This protein binds this small molecule.
Small molecule (SMILES): CC(=O)N[C@H]1[C@H](O[C@H]2[C@H](O)[C@@H](NC(C)=O)CO[C@@H]2CO)O[C@H](CO)[C@@H](O[C@@H]2O[C@H](CO)[C@@H](O)[C@H](O)[C@@H]2O)[C@@H]1O

Binding-site contacts:
Ligand atom C7 contacts residue ASN677 of chain 1.A at 3.2 Å.
Ligand atom N2 contacts residue ASN677 of chain 1.A at 2.9 Å (h-bond).
Ligand atom N2 contacts residue VAL675 of chain 1.A at 4.1 Å.
Ligand atom C2 contacts residue ASN677 of chain 1.A at 2.4 Å.
Ligand atom C8 contacts residue VAL675 of chain 1.A at 3.7 Å (hydrophobic).
Ligand atom C4 contacts residue ASN677 of chain 1.A at 4.2 Å.
Ligand atom C8 contacts residue SER656 of chain 1.A at 4.2 Å.
Ligand atom C5 contacts residue ASN677 of chain 1.A at 3.7 Å.
Ligand atom C8 contacts residue ASN677 of chain 1.A at 4.4 Å.
Ligand atom O5 contacts residue ASN677 of chain 1.A at 2.4 Å (h-bond).
Ligand atom C7 contacts residue VAL675 of chain 1.A at 4.2 Å (hydrophobic).
Ligand atom C1 contacts residue ASN677 of chain 1.A at 1.4 Å.
Ligand atom C3 contacts residue ASN677 of chain 1.A at 3.8 Å.
Ligand atom O7 contacts residue ASN677 of chain 1.A at 3.1 Å (h-bond).

Sequence of chain 1.A:
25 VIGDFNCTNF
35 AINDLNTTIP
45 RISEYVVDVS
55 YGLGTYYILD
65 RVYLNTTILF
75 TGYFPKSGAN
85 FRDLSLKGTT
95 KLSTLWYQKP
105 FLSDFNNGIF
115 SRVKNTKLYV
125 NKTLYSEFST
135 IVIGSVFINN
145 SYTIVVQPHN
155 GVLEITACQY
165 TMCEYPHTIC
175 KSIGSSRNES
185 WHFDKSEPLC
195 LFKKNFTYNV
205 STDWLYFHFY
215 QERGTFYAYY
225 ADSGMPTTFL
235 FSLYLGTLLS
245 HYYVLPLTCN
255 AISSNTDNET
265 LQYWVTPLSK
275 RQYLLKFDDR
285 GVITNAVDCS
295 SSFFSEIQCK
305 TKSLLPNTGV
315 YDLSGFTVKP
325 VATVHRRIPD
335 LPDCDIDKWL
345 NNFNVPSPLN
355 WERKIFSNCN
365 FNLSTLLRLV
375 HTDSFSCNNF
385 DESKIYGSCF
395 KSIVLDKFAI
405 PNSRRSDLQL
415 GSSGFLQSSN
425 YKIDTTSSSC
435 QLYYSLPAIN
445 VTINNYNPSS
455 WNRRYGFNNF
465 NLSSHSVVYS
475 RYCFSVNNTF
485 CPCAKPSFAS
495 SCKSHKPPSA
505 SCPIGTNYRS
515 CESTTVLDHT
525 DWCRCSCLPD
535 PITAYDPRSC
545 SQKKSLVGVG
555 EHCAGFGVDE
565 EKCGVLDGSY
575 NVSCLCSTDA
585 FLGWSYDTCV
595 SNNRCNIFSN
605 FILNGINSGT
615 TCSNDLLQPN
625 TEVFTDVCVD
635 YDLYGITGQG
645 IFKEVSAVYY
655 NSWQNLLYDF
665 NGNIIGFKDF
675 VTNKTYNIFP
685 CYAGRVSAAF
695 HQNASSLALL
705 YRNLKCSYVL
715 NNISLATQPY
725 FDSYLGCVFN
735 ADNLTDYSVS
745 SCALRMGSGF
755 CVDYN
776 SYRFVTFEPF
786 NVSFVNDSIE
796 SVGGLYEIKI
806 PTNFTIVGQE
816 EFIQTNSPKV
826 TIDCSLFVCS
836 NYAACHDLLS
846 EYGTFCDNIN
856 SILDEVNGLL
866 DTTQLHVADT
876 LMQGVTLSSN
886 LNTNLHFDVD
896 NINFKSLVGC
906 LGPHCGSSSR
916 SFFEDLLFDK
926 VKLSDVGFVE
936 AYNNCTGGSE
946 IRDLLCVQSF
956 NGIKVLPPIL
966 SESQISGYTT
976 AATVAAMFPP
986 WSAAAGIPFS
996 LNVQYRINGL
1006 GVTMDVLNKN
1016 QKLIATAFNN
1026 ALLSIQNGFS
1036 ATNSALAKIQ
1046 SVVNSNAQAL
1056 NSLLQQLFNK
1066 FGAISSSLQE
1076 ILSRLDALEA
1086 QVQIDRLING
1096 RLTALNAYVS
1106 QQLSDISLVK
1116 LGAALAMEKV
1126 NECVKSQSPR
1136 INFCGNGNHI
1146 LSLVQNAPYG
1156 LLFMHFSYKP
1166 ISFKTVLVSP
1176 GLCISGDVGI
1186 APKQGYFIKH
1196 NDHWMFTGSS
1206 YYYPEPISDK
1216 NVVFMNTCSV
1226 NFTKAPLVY